Sequence of chain 1.C:
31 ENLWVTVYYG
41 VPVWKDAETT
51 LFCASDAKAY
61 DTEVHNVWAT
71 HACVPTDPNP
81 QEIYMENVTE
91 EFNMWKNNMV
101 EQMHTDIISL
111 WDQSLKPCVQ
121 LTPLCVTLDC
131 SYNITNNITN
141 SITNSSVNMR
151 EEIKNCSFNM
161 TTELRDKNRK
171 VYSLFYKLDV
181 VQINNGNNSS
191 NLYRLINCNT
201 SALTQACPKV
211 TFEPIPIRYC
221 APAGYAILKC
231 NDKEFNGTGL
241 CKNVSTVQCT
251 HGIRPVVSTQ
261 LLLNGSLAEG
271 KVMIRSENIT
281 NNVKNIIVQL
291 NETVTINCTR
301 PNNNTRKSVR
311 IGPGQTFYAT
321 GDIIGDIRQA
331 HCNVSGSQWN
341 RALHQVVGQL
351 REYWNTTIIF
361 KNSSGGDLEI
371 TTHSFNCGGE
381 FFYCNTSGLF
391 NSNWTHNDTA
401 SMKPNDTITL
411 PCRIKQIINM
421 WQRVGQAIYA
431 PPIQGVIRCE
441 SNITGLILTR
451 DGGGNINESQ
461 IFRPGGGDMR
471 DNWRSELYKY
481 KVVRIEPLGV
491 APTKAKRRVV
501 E

This small molecule binds to this protein.
Small molecule (SMILES): CC(=O)N[C@@H]1[C@@H](O)[C@H](O)[C@@H](CO)O[C@H]1O

Binding-site contacts:
Ligand atom O7 contacts residue GLU86 of chain 1.C at 4.2 Å.
Ligand atom O7 contacts residue ASN87 of chain 1.C at 4.4 Å.
Ligand atom C4 contacts residue SER18 of chain 1.D at 4.2 Å.
Ligand atom C1 contacts residue SER18 of chain 1.D at 3.1 Å.
Ligand atom N2 contacts residue GLY17 of chain 1.D at 4.4 Å.
Ligand atom C3 contacts residue ASN87 of chain 1.C at 3.8 Å.
Ligand atom C5 contacts residue SER18 of chain 1.D at 3.8 Å.
Ligand atom C7 contacts residue GLU86 of chain 1.C at 4.3 Å.
Ligand atom C5 contacts residue ASN87 of chain 1.C at 3.7 Å.
Ligand atom C7 contacts residue ASN87 of chain 1.C at 3.5 Å.
Ligand atom O6 contacts residue SER18 of chain 1.D at 3.3 Å (h-bond).
Ligand atom C8 contacts residue GLU86 of chain 1.C at 3.6 Å.
Ligand atom C2 contacts residue ASN87 of chain 1.C at 2.4 Å.
Ligand atom N2 contacts residue SER18 of chain 1.D at 4.4 Å.
Ligand atom C8 contacts residue ASN87 of chain 1.C at 3.7 Å.
Ligand atom C1 contacts residue ASN87 of chain 1.C at 1.4 Å.
Ligand atom C2 contacts residue SER18 of chain 1.D at 3.5 Å.
Ligand atom C4 contacts residue ASN87 of chain 1.C at 4.2 Å.
Ligand atom N2 contacts residue ASN87 of chain 1.C at 2.9 Å (h-bond).
Ligand atom O5 contacts residue SER18 of chain 1.D at 2.7 Å (h-bond).
Ligand atom O5 contacts residue ASN87 of chain 1.C at 2.4 Å (h-bond).
Ligand atom C6 contacts residue SER18 of chain 1.D at 4.1 Å.

Sequence of chain 1.D:
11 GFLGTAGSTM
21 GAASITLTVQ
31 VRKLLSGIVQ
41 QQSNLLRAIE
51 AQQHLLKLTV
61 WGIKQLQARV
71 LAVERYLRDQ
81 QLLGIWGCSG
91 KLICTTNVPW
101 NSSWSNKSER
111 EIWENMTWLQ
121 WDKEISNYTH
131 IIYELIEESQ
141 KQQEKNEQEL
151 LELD